The small molecule below binds the protein below.
Small molecule (SMILES): CC(=O)N[C@@H]1[C@@H](O)[C@H](O)[C@@H](CO)O[C@H]1O

Sequence of chain 1.A:
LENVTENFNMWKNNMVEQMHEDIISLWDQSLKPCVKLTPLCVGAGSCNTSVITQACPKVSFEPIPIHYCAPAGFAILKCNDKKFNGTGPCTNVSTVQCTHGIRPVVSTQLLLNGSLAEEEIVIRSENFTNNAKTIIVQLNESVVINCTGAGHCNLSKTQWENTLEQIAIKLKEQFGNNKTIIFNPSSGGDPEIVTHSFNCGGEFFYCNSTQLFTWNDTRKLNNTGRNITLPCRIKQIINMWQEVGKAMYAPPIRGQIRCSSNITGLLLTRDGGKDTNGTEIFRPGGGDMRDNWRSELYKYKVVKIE

Binding-site contacts:
Ligand atom C6 contacts residue GLY232 of chain 1.A at 3.6 Å.
Ligand atom C1 contacts residue ASN229 of chain 1.A at 1.5 Å.
Ligand atom C6 contacts residue THR165 of chain 1.A at 4.4 Å.
Ligand atom C7 contacts residue ASN229 of chain 1.A at 3.9 Å.
Ligand atom N2 contacts residue ASN229 of chain 1.A at 2.9 Å (h-bond).
Ligand atom C5 contacts residue GLY232 of chain 1.A at 4.4 Å.
Ligand atom C6 contacts residue ARG233 of chain 1.A at 3.4 Å.
Ligand atom O6 contacts residue GLY232 of chain 1.A at 2.3 Å (h-bond).
Ligand atom O6 contacts residue LYS164 of chain 1.A at 4.0 Å.
Ligand atom O7 contacts residue ASN229 of chain 1.A at 4.2 Å.
Ligand atom C2 contacts residue ASN229 of chain 1.A at 2.5 Å.
Ligand atom O6 contacts residue ASN234 of chain 1.A at 4.3 Å.
Ligand atom C5 contacts residue ASN229 of chain 1.A at 3.7 Å.
Ligand atom C4 contacts residue ASN229 of chain 1.A at 4.3 Å.
Ligand atom O6 contacts residue ASN229 of chain 1.A at 4.3 Å.
Ligand atom O5 contacts residue GLY232 of chain 1.A at 3.9 Å.
Ligand atom O5 contacts residue ASN229 of chain 1.A at 2.4 Å (h-bond).
Ligand atom C3 contacts residue ASN229 of chain 1.A at 3.8 Å.
Ligand atom C5 contacts residue THR165 of chain 1.A at 4.4 Å.
Ligand atom O4 contacts residue THR165 of chain 1.A at 4.0 Å.
Ligand atom O6 contacts residue ARG233 of chain 1.A at 2.7 Å.